This protein binds this small molecule.
Small molecule (SMILES): CC(=O)N[C@@H]1[C@@H](O)[C@H](O)[C@@H](CO)O[C@H]1O

Binding-site contacts:
Ligand atom C3 contacts residue ASN525 of chain 1.A at 3.9 Å.
Ligand atom N2 contacts residue THR527 of chain 1.A at 4.2 Å.
Ligand atom C1 contacts residue LEU528 of chain 1.A at 4.4 Å (hydrophobic).
Ligand atom O7 contacts residue ASN525 of chain 1.A at 3.5 Å (h-bond).
Ligand atom O5 contacts residue ASN525 of chain 1.A at 2.3 Å (h-bond).
Ligand atom C7 contacts residue ASN525 of chain 1.A at 3.5 Å.
Ligand atom O5 contacts residue LEU528 of chain 1.A at 4.0 Å.
Ligand atom N2 contacts residue ASN525 of chain 1.A at 3.0 Å (h-bond).
Ligand atom C5 contacts residue ASN525 of chain 1.A at 3.6 Å.
Ligand atom C4 contacts residue ASN525 of chain 1.A at 4.2 Å.
Ligand atom C2 contacts residue ASN525 of chain 1.A at 2.5 Å.
Ligand atom C1 contacts residue ASN525 of chain 1.A at 1.4 Å.
Ligand atom C5 contacts residue LEU528 of chain 1.A at 3.8 Å (hydrophobic).
Ligand atom C6 contacts residue LEU528 of chain 1.A at 3.9 Å (hydrophobic).

Sequence of chain 1.A:
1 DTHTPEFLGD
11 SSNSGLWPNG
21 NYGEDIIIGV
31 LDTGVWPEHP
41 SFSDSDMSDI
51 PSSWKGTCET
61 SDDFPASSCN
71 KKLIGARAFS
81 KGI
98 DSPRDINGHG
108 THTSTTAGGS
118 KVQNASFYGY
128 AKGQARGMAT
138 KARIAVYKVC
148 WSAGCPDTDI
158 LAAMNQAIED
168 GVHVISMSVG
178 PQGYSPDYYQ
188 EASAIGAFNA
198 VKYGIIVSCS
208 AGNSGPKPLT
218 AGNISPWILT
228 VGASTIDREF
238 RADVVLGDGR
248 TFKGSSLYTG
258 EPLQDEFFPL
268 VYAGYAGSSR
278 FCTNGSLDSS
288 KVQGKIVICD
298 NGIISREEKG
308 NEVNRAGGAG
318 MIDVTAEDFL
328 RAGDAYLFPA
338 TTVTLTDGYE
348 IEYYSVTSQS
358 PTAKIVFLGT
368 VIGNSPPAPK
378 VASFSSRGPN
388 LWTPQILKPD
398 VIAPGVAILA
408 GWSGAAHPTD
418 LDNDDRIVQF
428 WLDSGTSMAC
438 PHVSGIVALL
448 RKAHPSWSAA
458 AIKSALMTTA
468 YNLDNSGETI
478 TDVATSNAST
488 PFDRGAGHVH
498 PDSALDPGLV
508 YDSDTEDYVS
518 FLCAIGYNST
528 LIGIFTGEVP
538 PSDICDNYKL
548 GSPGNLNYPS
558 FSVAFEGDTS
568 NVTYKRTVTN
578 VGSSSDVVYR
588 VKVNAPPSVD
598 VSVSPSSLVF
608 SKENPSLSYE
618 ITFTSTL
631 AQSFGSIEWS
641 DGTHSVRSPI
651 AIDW